Binding-site contacts:
Ligand atom C20 contacts residue QYS1 of chain 1.D at 0.1 Å.
Ligand atom C05 contacts residue QYS1 of chain 1.D at 0.0 Å.
Ligand atom F01 contacts residue QYS1 of chain 1.D at 0.0 Å.
Ligand atom C23 contacts residue QYS1 of chain 1.D at 0.0 Å.
Ligand atom C21 contacts residue QYS1 of chain 1.D at 0.1 Å.
Ligand atom C26 contacts residue CYS152 of chain 1.A at 1.8 Å (hydrophobic).
Ligand atom C04 contacts residue QYS1 of chain 1.D at 0.0 Å.
Ligand atom O27 contacts residue HIS48 of chain 1.A at 2.8 Å (h-bond).
Ligand atom C26 contacts residue QYS1 of chain 1.D at 0.1 Å.
Ligand atom C15 contacts residue QYS1 of chain 1.D at 0.0 Å.
Ligand atom N22 contacts residue QYS1 of chain 1.D at 0.0 Å (h-bond).
Ligand atom C19 contacts residue QYS1 of chain 1.D at 0.1 Å.
Ligand atom C16 contacts residue QYS1 of chain 1.D at 0.1 Å.
Ligand atom O27 contacts residue CYS152 of chain 1.A at 2.6 Å (h-bond).
Ligand atom C30 contacts residue QYS1 of chain 1.D at 0.0 Å.
Ligand atom O29 contacts residue GLU173 of chain 1.A at 2.9 Å (salt-bridge).
Ligand atom N22 contacts residue GLU173 of chain 1.A at 3.0 Å (salt-bridge).
Ligand atom C02 contacts residue QYS1 of chain 1.D at 0.0 Å.
Ligand atom C18 contacts residue QYS1 of chain 1.D at 0.1 Å.
Ligand atom N17 contacts residue HIS171 of chain 1.A at 2.9 Å (h-bond).
Ligand atom C18 contacts residue CYS152 of chain 1.A at 2.7 Å (hydrophobic).
Ligand atom O28 contacts residue QYS1 of chain 1.D at 0.2 Å (h-bond).
Ligand atom C09 contacts residue QYS1 of chain 1.D at 0.0 Å.
Ligand atom F03 contacts residue QYS1 of chain 1.D at 0.0 Å.
Ligand atom C31 contacts residue QYS1 of chain 1.D at 0.0 Å.
Ligand atom N10 contacts residue QYS1 of chain 1.D at 0.0 Å (h-bond).
Ligand atom N17 contacts residue QYS1 of chain 1.D at 0.1 Å (h-bond).
Ligand atom O25 contacts residue QYS1 of chain 1.D at 0.1 Å (h-bond).
Ligand atom O25 contacts residue HIS170 of chain 1.A at 2.7 Å (h-bond).
Ligand atom C24 contacts residue QYS1 of chain 1.D at 0.0 Å.
Ligand atom C14 contacts residue QYS1 of chain 1.D at 0.0 Å.
Ligand atom C12 contacts residue QYS1 of chain 1.D at 0.0 Å.
Ligand atom N10 contacts residue GLN196 of chain 1.A at 3.0 Å (h-bond).
Ligand atom C06 contacts residue QYS1 of chain 1.D at 0.0 Å.
Ligand atom C13 contacts residue QYS1 of chain 1.D at 0.0 Å.
Ligand atom O29 contacts residue QYS1 of chain 1.D at 0.0 Å (h-bond).
Ligand atom C11 contacts residue QYS1 of chain 1.D at 0.0 Å.
Ligand atom O08 contacts residue QYS1 of chain 1.D at 0.1 Å (h-bond).
Ligand atom O27 contacts residue QYS1 of chain 1.D at 1.3 Å.
Ligand atom C07 contacts residue QYS1 of chain 1.D at 0.0 Å.

The small molecule below binds the protein below.
Small molecule (SMILES): CC(C)C[C@H](NC(=O)OCC1CCC(F)(F)CC1)C(=O)N[C@@H](C[C@@H]1CCNC1=O)[C@H](O)S(=O)(=O)O

Sequence of chain 1.A:
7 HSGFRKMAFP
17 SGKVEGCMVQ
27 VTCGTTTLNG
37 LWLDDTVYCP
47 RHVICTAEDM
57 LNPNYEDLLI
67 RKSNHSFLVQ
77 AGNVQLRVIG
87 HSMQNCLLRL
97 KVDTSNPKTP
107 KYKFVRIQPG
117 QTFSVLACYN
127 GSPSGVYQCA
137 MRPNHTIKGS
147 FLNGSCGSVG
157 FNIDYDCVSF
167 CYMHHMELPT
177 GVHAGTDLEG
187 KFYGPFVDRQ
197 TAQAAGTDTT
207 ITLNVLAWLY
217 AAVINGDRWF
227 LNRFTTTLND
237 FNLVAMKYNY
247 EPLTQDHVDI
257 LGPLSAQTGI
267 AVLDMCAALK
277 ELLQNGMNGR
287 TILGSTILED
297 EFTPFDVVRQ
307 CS